Sequence of chain 1.A:
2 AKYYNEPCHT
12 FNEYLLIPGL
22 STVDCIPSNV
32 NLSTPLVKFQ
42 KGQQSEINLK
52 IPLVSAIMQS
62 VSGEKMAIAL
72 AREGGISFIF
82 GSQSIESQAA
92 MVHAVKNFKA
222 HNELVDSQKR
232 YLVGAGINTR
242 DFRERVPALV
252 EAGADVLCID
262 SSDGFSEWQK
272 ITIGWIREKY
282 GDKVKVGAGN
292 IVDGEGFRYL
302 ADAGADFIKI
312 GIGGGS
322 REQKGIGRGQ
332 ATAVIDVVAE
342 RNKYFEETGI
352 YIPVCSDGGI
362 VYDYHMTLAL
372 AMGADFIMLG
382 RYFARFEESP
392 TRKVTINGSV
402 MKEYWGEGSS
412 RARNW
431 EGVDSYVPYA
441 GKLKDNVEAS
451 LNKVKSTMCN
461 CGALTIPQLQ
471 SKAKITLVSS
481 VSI

A protein and the small-molecule ligand that binds it are described below.
Small molecule (SMILES): O=c1[nH]c(=O)c2[nH+]cn([C@@H]3O[C@H](COP(=O)(O)O)[C@@H](O)[C@H]3O)c2[nH]1

Binding-site contacts:
Ligand atom O3' contacts residue MET379 of chain 1.A at 3.6 Å.
Ligand atom O6 contacts residue GLY409 of chain 1.A at 2.7 Å (h-bond).
Ligand atom O3P contacts residue GLY316 of chain 1.A at 3.1 Å.
Ligand atom O6 contacts residue GLY407 of chain 1.A at 3.3 Å.
Ligand atom C4 contacts residue NAD1 of chain 1.D at 3.4 Å.
Ligand atom O6 contacts residue GLY432 of chain 1.A at 3.1 Å.
Ligand atom C2 contacts residue GLU431 of chain 1.A at 3.5 Å.
Ligand atom N1 contacts residue GLY432 of chain 1.A at 3.7 Å.
Ligand atom O2 contacts residue NAD1 of chain 1.D at 3.4 Å.
Ligand atom O6 contacts residue GLU408 of chain 1.A at 3.3 Å (salt-bridge).
Ligand atom C2' contacts residue ASP358 of chain 1.A at 3.7 Å.
Ligand atom N1 contacts residue NAD1 of chain 1.D at 3.7 Å.
Ligand atom N7 contacts residue GLY407 of chain 1.A at 3.5 Å.
Ligand atom C6 contacts residue GLU431 of chain 1.A at 3.6 Å.
Ligand atom O2' contacts residue ASP358 of chain 1.A at 2.6 Å (salt-bridge).
Ligand atom O1P contacts residue ARG382 of chain 1.A at 3.0 Å (salt-bridge).
Ligand atom O2 contacts residue GLU431 of chain 1.A at 3.4 Å (salt-bridge).
Ligand atom C3' contacts residue ASP358 of chain 1.A at 3.5 Å.
Ligand atom N3 contacts residue NAD1 of chain 1.D at 3.2 Å.
Ligand atom O2' contacts residue NAD1 of chain 1.D at 3.7 Å.
Ligand atom O2P contacts residue ARG382 of chain 1.A at 3.6 Å.
Ligand atom C6 contacts residue GLY409 of chain 1.A at 3.6 Å.
Ligand atom C4' contacts residue ASP358 of chain 1.A at 3.6 Å.
Ligand atom O3' contacts residue ALA57 of chain 1.A at 3.3 Å.
Ligand atom O1P contacts residue TYR405 of chain 1.A at 2.7 Å (h-bond).
Ligand atom N9 contacts residue NAD1 of chain 1.D at 3.7 Å.
Ligand atom O2P contacts residue LEU380 of chain 1.A at 3.6 Å.
Ligand atom O2P contacts residue GLY381 of chain 1.A at 2.8 Å (h-bond).
Ligand atom O6 contacts residue GLU431 of chain 1.A at 3.6 Å.
Ligand atom C6 contacts residue GLY432 of chain 1.A at 3.7 Å.
Ligand atom O3' contacts residue ASP358 of chain 1.A at 2.6 Å (salt-bridge).
Ligand atom N1 contacts residue GLU431 of chain 1.A at 2.7 Å (salt-bridge).
Ligand atom N7 contacts residue GLU408 of chain 1.A at 2.8 Å (salt-bridge).
Ligand atom O3P contacts residue SER317 of chain 1.A at 2.9 Å (h-bond).
Ligand atom C5 contacts residue NAD1 of chain 1.D at 3.7 Å.
Ligand atom O3P contacts residue GLY360 of chain 1.A at 3.6 Å.
Ligand atom O5' contacts residue GLY316 of chain 1.A at 3.5 Å.
Ligand atom C2 contacts residue NAD1 of chain 1.D at 3.4 Å.
Ligand atom O1P contacts residue SER317 of chain 1.A at 3.0 Å (h-bond).
Ligand atom C5 contacts residue GLU408 of chain 1.A at 3.7 Å.